A protein and the small-molecule ligand that binds it are described below.
Small molecule (SMILES): O=c1ccn([C@H]2C[C@H](O)[C@@H](CO[P](=O)(O)C[P](=O)(O)OP(=O)(O)O)O2)c(=O)[nH]1

Sequence of chain 1.A:
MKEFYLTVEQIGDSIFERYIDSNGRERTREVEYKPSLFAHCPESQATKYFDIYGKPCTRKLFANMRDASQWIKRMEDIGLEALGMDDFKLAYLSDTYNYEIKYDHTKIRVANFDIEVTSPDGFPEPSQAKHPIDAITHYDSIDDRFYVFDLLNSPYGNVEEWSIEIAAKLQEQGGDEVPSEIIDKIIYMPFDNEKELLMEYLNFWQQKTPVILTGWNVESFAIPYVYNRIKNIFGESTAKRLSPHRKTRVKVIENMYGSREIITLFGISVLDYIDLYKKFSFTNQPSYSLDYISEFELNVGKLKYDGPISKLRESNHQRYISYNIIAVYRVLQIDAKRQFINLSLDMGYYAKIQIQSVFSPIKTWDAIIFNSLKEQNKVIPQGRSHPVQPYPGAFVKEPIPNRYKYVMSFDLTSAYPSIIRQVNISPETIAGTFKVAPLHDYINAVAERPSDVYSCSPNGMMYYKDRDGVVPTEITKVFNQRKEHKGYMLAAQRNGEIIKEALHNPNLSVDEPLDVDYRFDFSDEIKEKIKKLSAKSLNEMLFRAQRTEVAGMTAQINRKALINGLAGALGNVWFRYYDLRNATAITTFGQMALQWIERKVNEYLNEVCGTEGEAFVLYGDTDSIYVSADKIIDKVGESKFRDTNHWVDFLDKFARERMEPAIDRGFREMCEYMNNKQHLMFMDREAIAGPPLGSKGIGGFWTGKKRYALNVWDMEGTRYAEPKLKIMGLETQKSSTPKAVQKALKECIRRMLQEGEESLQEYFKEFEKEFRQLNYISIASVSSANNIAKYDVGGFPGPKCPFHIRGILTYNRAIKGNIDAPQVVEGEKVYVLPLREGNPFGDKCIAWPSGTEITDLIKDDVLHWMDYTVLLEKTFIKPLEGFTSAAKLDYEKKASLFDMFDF

Binding-site contacts:
Ligand atom O1B contacts residue ASN564 of chain 1.A at 3.0 Å (h-bond).
Ligand atom O3G contacts residue ARG482 of chain 1.A at 2.7 Å (salt-bridge).
Ligand atom PB contacts residue CA1 of chain 1.E at 3.3 Å.
Ligand atom O2B contacts residue ALA415 of chain 1.A at 2.9 Å (h-bond).
Ligand atom O2A contacts residue ASP411 of chain 1.A at 2.9 Å (salt-bridge).
Ligand atom O3B contacts residue SER414 of chain 1.A at 3.6 Å.
Ligand atom O1B contacts residue LYS560 of chain 1.A at 3.6 Å.
Ligand atom O2A contacts residue ASP623 of chain 1.A at 3.5 Å (salt-bridge).
Ligand atom C5' contacts residue ASP623 of chain 1.A at 3.6 Å.
Ligand atom O3B contacts residue ARG482 of chain 1.A at 3.9 Å.
Ligand atom O3' contacts residue ALA415 of chain 1.A at 3.4 Å (h-bond).
Ligand atom O3G contacts residue LYS486 of chain 1.A at 3.6 Å.
Ligand atom O3B contacts residue CA1 of chain 1.E at 3.8 Å.
Ligand atom C2' contacts residue TYR416 of chain 1.A at 3.6 Å (hydrophobic).
Ligand atom O2B contacts residue SER414 of chain 1.A at 3.2 Å (h-bond).
Ligand atom PG contacts residue ARG482 of chain 1.A at 3.8 Å.
Ligand atom O2G contacts residue SER414 of chain 1.A at 2.6 Å (h-bond).
Ligand atom O2A contacts residue CA1 of chain 1.F at 2.8 Å.
Ligand atom O3B contacts residue LYS560 of chain 1.A at 3.3 Å.
Ligand atom O2A contacts residue CA1 of chain 1.E at 2.6 Å.
Ligand atom PB contacts residue SER414 of chain 1.A at 3.7 Å.
Ligand atom PA contacts residue CA1 of chain 1.E at 3.5 Å.
Ligand atom O4' contacts residue THR622 of chain 1.A at 3.7 Å.
Ligand atom PG contacts residue CA1 of chain 1.E at 3.4 Å.
Ligand atom O3' contacts residue ASN564 of chain 1.A at 3.6 Å (h-bond).
Ligand atom C3' contacts residue ASN564 of chain 1.A at 3.5 Å.
Ligand atom O2G contacts residue ARG482 of chain 1.A at 3.1 Å (salt-bridge).
Ligand atom O1G contacts residue ASP411 of chain 1.A at 3.3 Å (salt-bridge).
Ligand atom O1G contacts residue CA1 of chain 1.E at 2.2 Å.
Ligand atom O2B contacts residue CA1 of chain 1.E at 2.4 Å.
Ligand atom PG contacts residue SER414 of chain 1.A at 3.5 Å.
Ligand atom O2B contacts residue ASP623 of chain 1.A at 3.5 Å (salt-bridge).
Ligand atom C2' contacts residue ASN564 of chain 1.A at 3.7 Å.
Ligand atom O1B contacts residue SER414 of chain 1.A at 3.9 Å.
Ligand atom O1G contacts residue LEU412 of chain 1.A at 3.5 Å (h-bond).
Ligand atom C3A contacts residue CA1 of chain 1.E at 3.1 Å.
Ligand atom O3' contacts residue TYR416 of chain 1.A at 3.1 Å (h-bond).
Ligand atom O2B contacts residue LEU412 of chain 1.A at 3.3 Å (h-bond).
Ligand atom O3G contacts residue LYS560 of chain 1.A at 3.0 Å (salt-bridge).
Ligand atom O2G contacts residue THR413 of chain 1.A at 3.4 Å.